Binding-site contacts:
Ligand atom O5 contacts residue TRP363 of chain 1.B at 3.6 Å.
Ligand atom C1 contacts residue TRP363 of chain 1.B at 4.2 Å (hydrophobic).
Ligand atom C3 contacts residue THR261 of chain 1.B at 3.9 Å.
Ligand atom O5 contacts residue TRP363 of chain 1.B at 4.2 Å.
Ligand atom O1 contacts residue TRP363 of chain 1.B at 3.9 Å.
Ligand atom C5 contacts residue ASN132 of chain 1.B at 4.1 Å.
Ligand atom C4 contacts residue TRP363 of chain 1.B at 4.2 Å (hydrophobic).
Ligand atom O6 contacts residue ASN132 of chain 1.B at 2.9 Å (h-bond).
Ligand atom C6 contacts residue TRP363 of chain 1.B at 3.7 Å (hydrophobic).
Ligand atom C2 contacts residue VAL297 of chain 1.B at 3.8 Å (hydrophobic).
Ligand atom C5 contacts residue THR261 of chain 1.B at 3.5 Å.
Ligand atom C6 contacts residue VAL297 of chain 1.B at 3.7 Å (hydrophobic).
Ligand atom C1 contacts residue ASP266 of chain 1.B at 3.8 Å.
Ligand atom C1 contacts residue ASN132 of chain 1.B at 4.3 Å.
Ligand atom O4 contacts residue VAL297 of chain 1.B at 4.3 Å.
Ligand atom C3 contacts residue VAL297 of chain 1.B at 4.0 Å (hydrophobic).
Ligand atom C6 contacts residue ASN132 of chain 1.B at 4.0 Å.
Ligand atom C2 contacts residue THR261 of chain 1.B at 4.2 Å.
Ligand atom O5 contacts residue THR261 of chain 1.B at 4.0 Å.
Ligand atom C6 contacts residue THR261 of chain 1.B at 4.2 Å.
Ligand atom O6 contacts residue TRP363 of chain 1.B at 4.3 Å.
Ligand atom O5 contacts residue ASN132 of chain 1.B at 3.6 Å.
Ligand atom O6 contacts residue VAL297 of chain 1.B at 4.0 Å.
Ligand atom C5 contacts residue TRP363 of chain 1.B at 3.6 Å (hydrophobic).
Ligand atom C2 contacts residue TRP363 of chain 1.B at 3.9 Å (hydrophobic).
Ligand atom C8 contacts residue GLU260 of chain 1.B at 4.1 Å.
Ligand atom O1 contacts residue LEU271 of chain 1.B at 3.7 Å.
Ligand atom C6 contacts residue TRP58 of chain 1.B at 3.9 Å (hydrophobic).
Ligand atom O3 contacts residue TRP363 of chain 1.B at 4.2 Å.
Ligand atom O7 contacts residue TRP363 of chain 1.B at 3.7 Å.
Ligand atom O7 contacts residue LEU271 of chain 1.B at 3.8 Å.
Ligand atom O1 contacts residue ASP266 of chain 1.B at 3.5 Å (salt-bridge).
Ligand atom O2 contacts residue THR261 of chain 1.B at 2.9 Å (h-bond).
Ligand atom C1 contacts residue THR261 of chain 1.B at 3.6 Å.
Ligand atom N2 contacts residue GLU260 of chain 1.B at 3.8 Å.
Ligand atom C2 contacts residue THR261 of chain 1.B at 3.8 Å.
Ligand atom C7 contacts residue LEU271 of chain 1.B at 4.2 Å (hydrophobic).
Ligand atom C4 contacts residue THR261 of chain 1.B at 4.1 Å.
Ligand atom C1 contacts residue VAL297 of chain 1.B at 3.9 Å (hydrophobic).
Ligand atom O4 contacts residue THR261 of chain 1.B at 3.2 Å.

Sequence of chain 1.B:
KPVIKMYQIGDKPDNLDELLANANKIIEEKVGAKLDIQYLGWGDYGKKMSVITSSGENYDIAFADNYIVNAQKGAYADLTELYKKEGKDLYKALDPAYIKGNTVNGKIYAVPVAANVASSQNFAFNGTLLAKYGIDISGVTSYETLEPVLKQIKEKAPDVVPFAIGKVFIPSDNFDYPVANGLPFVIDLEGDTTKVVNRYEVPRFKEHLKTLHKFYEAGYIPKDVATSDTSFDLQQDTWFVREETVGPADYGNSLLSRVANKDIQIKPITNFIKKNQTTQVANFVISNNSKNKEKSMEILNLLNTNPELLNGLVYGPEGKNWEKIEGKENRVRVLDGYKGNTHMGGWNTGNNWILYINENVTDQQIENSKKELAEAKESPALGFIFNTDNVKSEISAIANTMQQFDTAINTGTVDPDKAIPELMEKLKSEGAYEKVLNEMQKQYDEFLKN

A small-molecule ligand and the protein it binds are described below.
Small molecule (SMILES): CC(=O)N[C@@H]1[C@@H](O)[C@H](O[C@@H]2O[C@H](CO)[C@@H](O)[C@H](O)[C@@H]2O)[C@@H](CO)O[C@H]1O